Binding-site contacts:
Ligand atom OAH contacts residue FE1 of chain 1.B at 2.1 Å.
Ligand atom CBB contacts residue GLY328 of chain 1.A at 3.4 Å.
Ligand atom CAZ contacts residue FE1 of chain 1.B at 2.9 Å.
Ligand atom CAX contacts residue GLY327 of chain 1.A at 3.3 Å.
Ligand atom O contacts residue GLN222 of chain 1.A at 3.6 Å.
Ligand atom OAF contacts residue GLY327 of chain 1.A at 3.4 Å.
Ligand atom OAG contacts residue FE1 of chain 1.B at 2.1 Å.
Ligand atom OAE contacts residue FE1 of chain 1.B at 2.2 Å.
Ligand atom CAM contacts residue ASN271 of chain 1.A at 3.5 Å.
Ligand atom OAB contacts residue ASN271 of chain 1.A at 3.3 Å.
Ligand atom CAN contacts residue ARG483 of chain 1.A at 3.3 Å.
Ligand atom OAB contacts residue VAL698 of chain 1.A at 3.6 Å.
Ligand atom CAX contacts residue GLN485 of chain 1.A at 3.3 Å.
Ligand atom OAC contacts residue THR329 of chain 1.A at 3.6 Å.
Ligand atom OAH contacts residue GLY328 of chain 1.A at 3.1 Å (h-bond).
Ligand atom CAX contacts residue FE1 of chain 1.B at 3.0 Å.
Ligand atom OAE contacts residue SER482 of chain 1.A at 2.7 Å (h-bond).
Ligand atom CBA contacts residue EDO1 of chain 1.D at 3.4 Å.
Ligand atom OAE contacts residue EDO1 of chain 1.D at 2.7 Å (h-bond).
Ligand atom CAY contacts residue FE1 of chain 1.B at 2.8 Å.
Ligand atom CAV contacts residue GLY328 of chain 1.A at 3.4 Å.
Ligand atom CAL contacts residue ARG483 of chain 1.A at 3.5 Å.
Ligand atom OAE contacts residue GLY327 of chain 1.A at 3.1 Å.
Ligand atom OAF contacts residue FE1 of chain 1.B at 2.0 Å.
Ligand atom CAY contacts residue EDO1 of chain 1.D at 3.7 Å.
Ligand atom CAJ contacts residue ARG483 of chain 1.A at 3.5 Å.
Ligand atom CAY contacts residue ARG483 of chain 1.A at 3.6 Å.
Ligand atom OAG contacts residue GLY328 of chain 1.A at 2.9 Å (h-bond).
Ligand atom OAG contacts residue EDO1 of chain 1.D at 3.4 Å (h-bond).
Ligand atom CAX contacts residue GLY328 of chain 1.A at 3.3 Å.
Ligand atom CAZ contacts residue GLY328 of chain 1.A at 2.9 Å.
Ligand atom OAH contacts residue EDO1 of chain 1.D at 2.7 Å (h-bond).
Ligand atom CAV contacts residue VAL698 of chain 1.A at 3.6 Å (hydrophobic).
Ligand atom CAZ contacts residue GLN485 of chain 1.A at 3.5 Å.
Ligand atom CAZ contacts residue GLY327 of chain 1.A at 3.4 Å.
Ligand atom OAE contacts residue GLN485 of chain 1.A at 3.2 Å.
Ligand atom CBA contacts residue FE1 of chain 1.B at 2.8 Å.
Ligand atom OAF contacts residue EDO1 of chain 1.D at 3.0 Å (h-bond).
Ligand atom CBC contacts residue ARG483 of chain 1.A at 3.5 Å.
Ligand atom OAF contacts residue ARG483 of chain 1.A at 2.9 Å (salt-bridge).

This small molecule binds to this protein.
Small molecule (SMILES): O=C(NCCCC[C@H](NC(=O)c1cccc(O)c1O)C(=O)O)c1cccc(O)c1O

Sequence of chain 1.A:
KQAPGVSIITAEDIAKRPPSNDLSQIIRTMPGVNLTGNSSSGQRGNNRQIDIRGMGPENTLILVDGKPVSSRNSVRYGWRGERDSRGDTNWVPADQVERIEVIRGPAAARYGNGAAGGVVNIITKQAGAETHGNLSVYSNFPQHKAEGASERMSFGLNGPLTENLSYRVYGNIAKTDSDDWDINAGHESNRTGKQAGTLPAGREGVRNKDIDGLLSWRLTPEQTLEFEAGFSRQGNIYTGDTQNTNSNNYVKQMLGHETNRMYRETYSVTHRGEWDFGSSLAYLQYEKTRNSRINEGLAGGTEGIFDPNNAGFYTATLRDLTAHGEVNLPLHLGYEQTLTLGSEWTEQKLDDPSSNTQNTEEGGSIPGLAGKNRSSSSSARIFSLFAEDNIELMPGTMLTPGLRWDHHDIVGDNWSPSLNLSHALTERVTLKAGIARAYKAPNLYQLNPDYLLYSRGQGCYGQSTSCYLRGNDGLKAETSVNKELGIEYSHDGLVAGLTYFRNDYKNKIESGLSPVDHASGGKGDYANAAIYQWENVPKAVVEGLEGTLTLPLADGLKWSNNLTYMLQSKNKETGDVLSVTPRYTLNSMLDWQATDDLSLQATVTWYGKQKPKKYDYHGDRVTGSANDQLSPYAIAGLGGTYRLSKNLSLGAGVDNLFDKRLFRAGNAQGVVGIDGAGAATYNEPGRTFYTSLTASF